Sequence of chain 1.C:
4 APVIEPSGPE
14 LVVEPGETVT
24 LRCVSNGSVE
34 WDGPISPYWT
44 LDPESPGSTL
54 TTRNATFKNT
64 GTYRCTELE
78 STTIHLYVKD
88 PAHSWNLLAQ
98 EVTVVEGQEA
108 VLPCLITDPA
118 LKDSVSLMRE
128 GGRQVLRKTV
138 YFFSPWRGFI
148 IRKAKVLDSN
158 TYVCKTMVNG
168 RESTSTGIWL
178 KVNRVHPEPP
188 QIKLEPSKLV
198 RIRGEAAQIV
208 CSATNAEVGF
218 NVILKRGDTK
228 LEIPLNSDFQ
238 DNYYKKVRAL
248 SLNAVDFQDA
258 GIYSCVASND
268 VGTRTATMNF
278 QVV

The protein below binds the small molecule below.
Small molecule (SMILES): CC(=O)N[C@H]1[C@@H](O[C@H]2[C@H](O)[C@@H](NC(C)=O)CO[C@@H]2CO)O[C@H](CO)[C@@H](O)[C@@H]1O

Binding-site contacts:
Ligand atom C4 contacts residue ASN57 of chain 1.C at 3.8 Å.
Ligand atom C1 contacts residue ASN57 of chain 1.C at 1.4 Å.
Ligand atom C8 contacts residue ASN57 of chain 1.C at 3.6 Å.
Ligand atom C3 contacts residue ASN57 of chain 1.C at 3.2 Å.
Ligand atom C6 contacts residue ASN57 of chain 1.C at 4.4 Å.
Ligand atom C5 contacts residue ASN57 of chain 1.C at 3.1 Å.
Ligand atom N2 contacts residue ASN57 of chain 1.C at 2.5 Å (h-bond).
Ligand atom O5 contacts residue ASN57 of chain 1.C at 2.4 Å (h-bond).
Ligand atom O3 contacts residue ASN57 of chain 1.C at 4.5 Å.
Ligand atom C2 contacts residue ASN57 of chain 1.C at 2.5 Å.
Ligand atom C7 contacts residue ASN57 of chain 1.C at 3.5 Å.